The small molecule below binds the protein below.
Small molecule (SMILES): CC(=O)N[C@H]1[C@H](O[C@H]2[C@H](O)[C@@H](NC(C)=O)CO[C@@H]2CO)O[C@H](CO)[C@@H](O)[C@@H]1O

Sequence of chain 1.A:
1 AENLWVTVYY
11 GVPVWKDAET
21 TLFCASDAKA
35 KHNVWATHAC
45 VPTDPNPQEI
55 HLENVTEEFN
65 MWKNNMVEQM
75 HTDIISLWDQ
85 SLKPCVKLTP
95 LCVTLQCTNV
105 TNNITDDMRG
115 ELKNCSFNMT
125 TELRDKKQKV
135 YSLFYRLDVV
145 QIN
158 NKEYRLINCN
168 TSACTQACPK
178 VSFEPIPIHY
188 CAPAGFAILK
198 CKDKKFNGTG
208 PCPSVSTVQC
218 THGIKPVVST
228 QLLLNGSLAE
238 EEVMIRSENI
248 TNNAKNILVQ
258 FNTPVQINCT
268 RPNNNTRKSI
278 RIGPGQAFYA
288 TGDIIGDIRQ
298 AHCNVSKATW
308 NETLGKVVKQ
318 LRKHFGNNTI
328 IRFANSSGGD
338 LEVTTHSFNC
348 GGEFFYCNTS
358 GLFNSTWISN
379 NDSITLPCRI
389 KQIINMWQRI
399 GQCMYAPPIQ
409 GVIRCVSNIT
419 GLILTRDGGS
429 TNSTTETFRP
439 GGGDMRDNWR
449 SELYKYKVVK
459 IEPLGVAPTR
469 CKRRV

Binding-site contacts:
Ligand atom C5 contacts residue ASN271 of chain 1.A at 3.6 Å.
Ligand atom N2 contacts residue ASN271 of chain 1.A at 2.9 Å (h-bond).
Ligand atom O5 contacts residue ASN271 of chain 1.A at 2.4 Å (h-bond).
Ligand atom O7 contacts residue ASN271 of chain 1.A at 3.0 Å (h-bond).
Ligand atom C7 contacts residue ASN271 of chain 1.A at 3.1 Å.
Ligand atom C1 contacts residue ASN271 of chain 1.A at 1.4 Å.
Ligand atom C8 contacts residue VAL410 of chain 1.A at 3.9 Å (hydrophobic).
Ligand atom O5 contacts residue ILE292 of chain 1.A at 3.7 Å.
Ligand atom C5 contacts residue ILE292 of chain 1.A at 4.2 Å (hydrophobic).
Ligand atom C3 contacts residue ASN271 of chain 1.A at 3.8 Å.
Ligand atom C8 contacts residue ASN271 of chain 1.A at 4.3 Å.
Ligand atom C6 contacts residue ILE292 of chain 1.A at 3.8 Å (hydrophobic).
Ligand atom C4 contacts residue ASN271 of chain 1.A at 4.2 Å.
Ligand atom O6 contacts residue ILE292 of chain 1.A at 3.3 Å.
Ligand atom C2 contacts residue ASN271 of chain 1.A at 2.5 Å.